Binding-site contacts:
Ligand atom C1 contacts residue THR58 of chain 1.B at 3.9 Å.
Ligand atom N5 contacts residue VAL67 of chain 1.B at 3.3 Å (h-bond).
Ligand atom C4 contacts residue THR58 of chain 1.B at 4.0 Å.
Ligand atom O8 contacts residue THR58 of chain 1.B at 4.0 Å.
Ligand atom O10 contacts residue ALA60 of chain 1.B at 3.8 Å.
Ligand atom C5 contacts residue THR58 of chain 1.B at 3.8 Å.
Ligand atom C9 contacts residue THR61 of chain 1.B at 4.2 Å.
Ligand atom O4 contacts residue VAL67 of chain 1.B at 2.5 Å (h-bond).
Ligand atom C9 contacts residue VAL59 of chain 1.B at 3.4 Å (hydrophobic).
Ligand atom C11 contacts residue HIS117 of chain 1.A at 4.1 Å.
Ligand atom O10 contacts residue VAL67 of chain 1.B at 2.9 Å (h-bond).
Ligand atom N5 contacts residue PRO69 of chain 1.B at 4.5 Å.
Ligand atom O7 contacts residue VAL59 of chain 1.B at 4.5 Å.
Ligand atom C4 contacts residue VAL67 of chain 1.B at 3.6 Å (hydrophobic).
Ligand atom O10 contacts residue ASP66 of chain 1.B at 3.9 Å.
Ligand atom O8 contacts residue VAL59 of chain 1.B at 4.4 Å.
Ligand atom C11 contacts residue VAL59 of chain 1.B at 4.3 Å (hydrophobic).
Ligand atom C8 contacts residue VAL59 of chain 1.B at 4.1 Å (hydrophobic).
Ligand atom C10 contacts residue THR58 of chain 1.B at 3.9 Å.
Ligand atom O1B contacts residue THR58 of chain 1.B at 3.4 Å.
Ligand atom O4 contacts residue PRO69 of chain 1.B at 4.1 Å.
Ligand atom C10 contacts residue PRO68 of chain 1.B at 4.1 Å (hydrophobic).
Ligand atom C10 contacts residue ALA60 of chain 1.B at 4.1 Å (hydrophobic).
Ligand atom C10 contacts residue VAL67 of chain 1.B at 3.1 Å (hydrophobic).
Ligand atom O1A contacts residue THR58 of chain 1.B at 4.0 Å.
Ligand atom O7 contacts residue ALA60 of chain 1.B at 4.4 Å.
Ligand atom C7 contacts residue VAL59 of chain 1.B at 3.9 Å (hydrophobic).
Ligand atom C4 contacts residue PRO69 of chain 1.B at 4.3 Å (hydrophobic).
Ligand atom N5 contacts residue THR58 of chain 1.B at 3.0 Å (h-bond).
Ligand atom C11 contacts residue ALA60 of chain 1.B at 3.8 Å (hydrophobic).
Ligand atom O9 contacts residue VAL59 of chain 1.B at 4.3 Å.
Ligand atom O10 contacts residue PRO65 of chain 1.B at 4.4 Å.
Ligand atom C11 contacts residue PRO68 of chain 1.B at 3.7 Å (hydrophobic).
Ligand atom C11 contacts residue ASP66 of chain 1.B at 3.8 Å.
Ligand atom O10 contacts residue PRO68 of chain 1.B at 4.5 Å.
Ligand atom C5 contacts residue VAL67 of chain 1.B at 3.9 Å (hydrophobic).
Ligand atom C11 contacts residue THR58 of chain 1.B at 3.7 Å.
Ligand atom O9 contacts residue THR61 of chain 1.B at 4.4 Å.
Ligand atom C11 contacts residue VAL67 of chain 1.B at 3.5 Å (hydrophobic).
Ligand atom C6 contacts residue THR58 of chain 1.B at 3.9 Å.

Sequence of chain 1.B:
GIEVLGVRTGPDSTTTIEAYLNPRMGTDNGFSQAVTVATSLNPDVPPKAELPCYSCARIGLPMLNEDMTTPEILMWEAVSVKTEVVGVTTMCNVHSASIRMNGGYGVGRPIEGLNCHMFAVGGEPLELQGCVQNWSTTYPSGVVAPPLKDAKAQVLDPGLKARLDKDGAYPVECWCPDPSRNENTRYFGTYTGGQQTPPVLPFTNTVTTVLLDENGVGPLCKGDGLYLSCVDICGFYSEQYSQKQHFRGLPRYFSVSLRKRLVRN

Sequence of chain 1.A:
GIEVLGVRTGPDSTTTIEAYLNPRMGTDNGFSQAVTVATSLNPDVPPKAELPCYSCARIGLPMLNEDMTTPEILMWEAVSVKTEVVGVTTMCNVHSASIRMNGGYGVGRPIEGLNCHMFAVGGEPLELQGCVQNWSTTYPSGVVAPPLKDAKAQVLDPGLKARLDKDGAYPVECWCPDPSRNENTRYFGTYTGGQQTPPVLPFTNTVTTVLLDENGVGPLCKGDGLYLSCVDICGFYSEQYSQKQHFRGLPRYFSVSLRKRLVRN

This protein binds this small molecule.
Small molecule (SMILES): CO[C@]1(C(=O)O)C[C@H](O)[C@@H](NC(C)=O)[C@H]([C@H](O)[C@H](O)CO)O1